The protein below binds the small molecule below.
Small molecule (SMILES): CC(C)CN(C(=O)c1cnc(C(C)(C)C)nc1NCc1ccco1)[C@H]1CCCNC1

Sequence of chain 3.A:
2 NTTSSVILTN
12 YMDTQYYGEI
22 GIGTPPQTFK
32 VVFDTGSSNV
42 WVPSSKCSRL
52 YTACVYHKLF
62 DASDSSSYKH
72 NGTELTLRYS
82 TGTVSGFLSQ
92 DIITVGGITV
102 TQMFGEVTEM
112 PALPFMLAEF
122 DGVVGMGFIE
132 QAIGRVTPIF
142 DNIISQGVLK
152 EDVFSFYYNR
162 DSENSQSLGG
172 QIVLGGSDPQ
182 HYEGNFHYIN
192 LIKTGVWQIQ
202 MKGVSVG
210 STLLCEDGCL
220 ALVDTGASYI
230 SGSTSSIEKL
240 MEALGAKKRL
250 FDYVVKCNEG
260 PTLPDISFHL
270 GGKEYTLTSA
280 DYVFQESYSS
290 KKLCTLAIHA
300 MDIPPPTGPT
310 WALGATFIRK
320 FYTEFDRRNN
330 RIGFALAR

Binding-site contacts:
Ligand atom O26 contacts residue GLY225 of chain 3.A at 3.0 Å (h-bond).
Ligand atom O13 contacts residue GLY225 of chain 3.A at 3.1 Å (h-bond).
Ligand atom C7 contacts residue TYR80 of chain 3.A at 3.8 Å (hydrophobic).
Ligand atom N5 contacts residue GLY225 of chain 3.A at 3.7 Å.
Ligand atom C21 contacts residue GLY225 of chain 3.A at 3.5 Å.
Ligand atom C30 contacts residue GLN16 of chain 3.A at 3.4 Å.
Ligand atom C3 contacts residue VAL124 of chain 3.A at 3.8 Å (hydrophobic).
Ligand atom N16 contacts residue THR82 of chain 3.A at 3.4 Å (h-bond).
Ligand atom C23 contacts residue TYR17 of chain 3.A at 3.3 Å (hydrophobic).
Ligand atom C30 contacts residue LEU118 of chain 3.A at 3.8 Å (hydrophobic).
Ligand atom N20 contacts residue GLY225 of chain 3.A at 2.8 Å (h-bond).
Ligand atom C25 contacts residue ALA226 of chain 3.A at 3.2 Å (hydrophobic).
Ligand atom C12 contacts residue GLY225 of chain 3.A at 3.3 Å.
Ligand atom C11 contacts residue ASP223 of chain 3.A at 3.6 Å.
Ligand atom C11 contacts residue GLY225 of chain 3.A at 3.4 Å.
Ligand atom C25 contacts residue THR224 of chain 3.A at 3.1 Å.
Ligand atom C23 contacts residue VAL33 of chain 3.A at 3.6 Å (hydrophobic).
Ligand atom C24 contacts residue TYR17 of chain 3.A at 3.3 Å (hydrophobic).
Ligand atom O26 contacts residue SER227 of chain 3.A at 3.3 Å (h-bond).
Ligand atom C19 contacts residue GLY225 of chain 3.A at 3.8 Å.
Ligand atom C22 contacts residue THR15 of chain 3.A at 3.2 Å.
Ligand atom C15 contacts residue THR82 of chain 3.A at 3.0 Å.
Ligand atom C22 contacts residue GLY225 of chain 3.A at 3.1 Å.
Ligand atom C8 contacts residue ASP223 of chain 3.A at 3.7 Å.
Ligand atom N10 contacts residue ASP35 of chain 3.A at 2.9 Å (salt-bridge).
Ligand atom N10 contacts residue ASP223 of chain 3.A at 2.8 Å (salt-bridge).
Ligand atom C11 contacts residue ASP35 of chain 3.A at 3.2 Å.
Ligand atom C9 contacts residue GLY37 of chain 3.A at 3.6 Å.
Ligand atom C24 contacts residue THR224 of chain 3.A at 3.3 Å.
Ligand atom O26 contacts residue ALA226 of chain 3.A at 3.1 Å.
Ligand atom C23 contacts residue GLN16 of chain 3.A at 3.8 Å.
Ligand atom O26 contacts residue THR15 of chain 3.A at 3.1 Å (h-bond).
Ligand atom C21 contacts residue THR15 of chain 3.A at 3.4 Å.
Ligand atom O13 contacts residue ALA226 of chain 3.A at 3.3 Å.
Ligand atom C25 contacts residue GLY225 of chain 3.A at 3.5 Å.
Ligand atom C28 contacts residue PRO115 of chain 3.A at 3.4 Å (hydrophobic).
Ligand atom C9 contacts residue ASP35 of chain 3.A at 3.4 Å.
Ligand atom C1 contacts residue GLY225 of chain 3.A at 3.6 Å.
Ligand atom C9 contacts residue ASP223 of chain 3.A at 3.4 Å.
Ligand atom C23 contacts residue GLY225 of chain 3.A at 3.7 Å.